Sequence of chain 1.A:
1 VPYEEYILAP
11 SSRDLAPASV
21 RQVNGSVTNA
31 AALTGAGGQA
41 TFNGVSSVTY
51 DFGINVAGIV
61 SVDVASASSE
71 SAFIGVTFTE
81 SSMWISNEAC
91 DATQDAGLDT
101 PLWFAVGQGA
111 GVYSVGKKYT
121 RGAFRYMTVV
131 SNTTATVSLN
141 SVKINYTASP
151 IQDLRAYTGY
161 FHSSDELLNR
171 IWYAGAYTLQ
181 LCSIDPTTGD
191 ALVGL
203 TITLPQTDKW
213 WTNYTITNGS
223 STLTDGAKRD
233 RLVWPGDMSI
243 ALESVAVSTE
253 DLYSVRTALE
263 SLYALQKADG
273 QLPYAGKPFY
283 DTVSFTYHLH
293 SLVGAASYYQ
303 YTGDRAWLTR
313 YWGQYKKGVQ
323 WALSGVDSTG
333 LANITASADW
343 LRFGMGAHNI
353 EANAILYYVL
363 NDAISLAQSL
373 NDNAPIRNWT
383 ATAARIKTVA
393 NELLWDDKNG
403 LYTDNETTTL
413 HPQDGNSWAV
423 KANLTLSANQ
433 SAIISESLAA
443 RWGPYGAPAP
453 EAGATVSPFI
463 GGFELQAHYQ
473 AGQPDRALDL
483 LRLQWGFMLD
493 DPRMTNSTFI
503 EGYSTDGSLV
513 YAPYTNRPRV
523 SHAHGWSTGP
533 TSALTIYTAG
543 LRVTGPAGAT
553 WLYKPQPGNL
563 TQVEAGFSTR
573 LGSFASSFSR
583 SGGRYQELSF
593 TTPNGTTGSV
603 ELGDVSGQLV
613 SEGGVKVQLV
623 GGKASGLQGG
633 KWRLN

Binding-site contacts:
Ligand atom C7 contacts residue ASN561 of chain 1.A at 3.9 Å.
Ligand atom C1 contacts residue ASP477 of chain 1.A at 3.9 Å.
Ligand atom O5 contacts residue ASP477 of chain 1.A at 4.3 Å.
Ligand atom C7 contacts residue ASP477 of chain 1.A at 4.4 Å.
Ligand atom N2 contacts residue GLY560 of chain 1.A at 4.0 Å.
Ligand atom N2 contacts residue ASN561 of chain 1.A at 2.9 Å (h-bond).
Ligand atom C8 contacts residue GLY560 of chain 1.A at 3.2 Å.
Ligand atom N2 contacts residue ASP477 of chain 1.A at 4.2 Å.
Ligand atom C1 contacts residue ASN561 of chain 1.A at 1.4 Å.
Ligand atom O7 contacts residue GLY560 of chain 1.A at 4.3 Å.
Ligand atom C5 contacts residue ASN561 of chain 1.A at 3.6 Å.
Ligand atom C8 contacts residue ARG582 of chain 1.A at 3.5 Å.
Ligand atom C3 contacts residue ASN561 of chain 1.A at 3.8 Å.
Ligand atom O7 contacts residue ASP477 of chain 1.A at 4.2 Å.
Ligand atom O7 contacts residue ASN561 of chain 1.A at 4.5 Å.
Ligand atom C4 contacts residue ASN561 of chain 1.A at 4.2 Å.
Ligand atom C7 contacts residue GLY560 of chain 1.A at 3.7 Å.
Ligand atom C2 contacts residue ASN561 of chain 1.A at 2.5 Å.
Ligand atom C2 contacts residue ASP477 of chain 1.A at 3.9 Å.
Ligand atom O5 contacts residue ASN561 of chain 1.A at 2.4 Å (h-bond).

A protein and the small-molecule ligand that binds it are described below.
Small molecule (SMILES): CC(=O)N[C@@H]1[C@@H](O)[C@H](O)[C@@H](CO)O[C@H]1O